Binding-site contacts:
Ligand atom C11 contacts residue CLM1 of chain 3.MA at 0.1 Å.
Ligand atom C1 contacts residue TYR125 of chain 3.F at 3.7 Å (hydrophobic).
Ligand atom O9B contacts residue CLM1 of chain 3.MA at 0.3 Å (h-bond).
Ligand atom C9 contacts residue CLM1 of chain 3.MA at 0.1 Å.
Ligand atom O5 contacts residue CLM1 of chain 3.MA at 0.3 Å (h-bond).
Ligand atom BR1 contacts residue PRO53 of chain 3.F at 4.0 Å.
Ligand atom BR1 contacts residue THR98 of chain 3.F at 3.6 Å.
Ligand atom BR1 contacts residue CLM1 of chain 3.MA at 0.5 Å.
Ligand atom BR1 contacts residue TYR125 of chain 3.F at 3.5 Å.
Ligand atom O9A contacts residue CLM1 of chain 3.MA at 0.3 Å (h-bond).
Ligand atom C8 contacts residue PRO53 of chain 3.F at 4.0 Å (hydrophobic).
Ligand atom BR2 contacts residue TYR125 of chain 3.F at 3.6 Å.
Ligand atom C2 contacts residue CLM1 of chain 3.MA at 0.2 Å.
Ligand atom BR2 contacts residue PRO53 of chain 3.F at 4.2 Å.
Ligand atom BR2 contacts residue ILE51 of chain 3.F at 4.1 Å.
Ligand atom BR2 contacts residue GLY52 of chain 3.F at 3.4 Å.
Ligand atom C10 contacts residue CLM1 of chain 3.MA at 0.1 Å.
Ligand atom BR2 contacts residue PRO50 of chain 3.F at 3.7 Å.
Ligand atom BR2 contacts residue CLM1 of chain 3.MA at 0.3 Å.
Ligand atom C4 contacts residue CLM1 of chain 3.MA at 0.6 Å.
Ligand atom C3 contacts residue CLM1 of chain 3.MA at 0.1 Å.
Ligand atom O2 contacts residue PRO53 of chain 3.F at 3.5 Å.
Ligand atom O4 contacts residue PRO50 of chain 3.F at 4.0 Å.
Ligand atom BR1 contacts residue ILE121 of chain 3.F at 4.0 Å.
Ligand atom BR2 contacts residue GLY123 of chain 3.F at 3.8 Å.
Ligand atom O4 contacts residue CLM1 of chain 3.MA at 0.5 Å (h-bond).
Ligand atom O9A contacts residue ILE121 of chain 3.F at 3.4 Å.
Ligand atom BR2 contacts residue ILE124 of chain 3.F at 3.4 Å.
Ligand atom C5 contacts residue CLM1 of chain 3.MA at 0.2 Å.
Ligand atom N2 contacts residue CLM1 of chain 3.MA at 0.4 Å (h-bond).
Ligand atom N9 contacts residue CLM1 of chain 3.MA at 0.2 Å (h-bond).
Ligand atom O2 contacts residue CLM1 of chain 3.MA at 0.8 Å (h-bond).
Ligand atom C9 contacts residue PRO53 of chain 3.F at 4.3 Å (hydrophobic).
Ligand atom C2 contacts residue PRO50 of chain 3.F at 4.2 Å (hydrophobic).
Ligand atom BR1 contacts residue GLY123 of chain 3.F at 3.4 Å.
Ligand atom C8 contacts residue CLM1 of chain 3.MA at 0.2 Å.
Ligand atom O2 contacts residue GLY52 of chain 3.F at 4.1 Å.
Ligand atom C7 contacts residue CLM1 of chain 3.MA at 0.2 Å.
Ligand atom C6 contacts residue CLM1 of chain 3.MA at 0.1 Å.
Ligand atom C1 contacts residue CLM1 of chain 3.MA at 0.2 Å.

Sequence of chain 3.F:
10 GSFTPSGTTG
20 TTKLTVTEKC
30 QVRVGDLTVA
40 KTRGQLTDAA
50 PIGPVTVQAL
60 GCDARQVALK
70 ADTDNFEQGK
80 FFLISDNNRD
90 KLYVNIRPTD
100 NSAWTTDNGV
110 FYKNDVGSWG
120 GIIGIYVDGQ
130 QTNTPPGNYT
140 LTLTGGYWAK

A small-molecule ligand and the protein it binds are described below.
Small molecule (SMILES): O=C(N[C@H](CO)[C@H](O)c1ccc([N+](=O)[O-])cc1)C(Br)Br